Binding-site contacts:
Ligand atom S2P contacts residue A3 of chain 1.H at 3.4 Å.
Ligand atom P contacts residue A3 of chain 1.H at 2.6 Å.
Ligand atom O3P contacts residue A3 of chain 1.H at 1.4 Å.
Ligand atom O3P contacts residue C4 of chain 1.H at 3.8 Å.
Ligand atom O1P contacts residue A3 of chain 1.H at 3.9 Å.
Ligand atom O5' contacts residue A3 of chain 1.H at 3.0 Å.

A small-molecule ligand and the protein it binds are described below.
Small molecule (SMILES): Nc1nc2c(ncn2[C@@H]2O[C@H](CO[P](=O)(O)S)[C@@H](O)[C@H]2O)c(=O)[nH]1